Sequence of chain 1.A:
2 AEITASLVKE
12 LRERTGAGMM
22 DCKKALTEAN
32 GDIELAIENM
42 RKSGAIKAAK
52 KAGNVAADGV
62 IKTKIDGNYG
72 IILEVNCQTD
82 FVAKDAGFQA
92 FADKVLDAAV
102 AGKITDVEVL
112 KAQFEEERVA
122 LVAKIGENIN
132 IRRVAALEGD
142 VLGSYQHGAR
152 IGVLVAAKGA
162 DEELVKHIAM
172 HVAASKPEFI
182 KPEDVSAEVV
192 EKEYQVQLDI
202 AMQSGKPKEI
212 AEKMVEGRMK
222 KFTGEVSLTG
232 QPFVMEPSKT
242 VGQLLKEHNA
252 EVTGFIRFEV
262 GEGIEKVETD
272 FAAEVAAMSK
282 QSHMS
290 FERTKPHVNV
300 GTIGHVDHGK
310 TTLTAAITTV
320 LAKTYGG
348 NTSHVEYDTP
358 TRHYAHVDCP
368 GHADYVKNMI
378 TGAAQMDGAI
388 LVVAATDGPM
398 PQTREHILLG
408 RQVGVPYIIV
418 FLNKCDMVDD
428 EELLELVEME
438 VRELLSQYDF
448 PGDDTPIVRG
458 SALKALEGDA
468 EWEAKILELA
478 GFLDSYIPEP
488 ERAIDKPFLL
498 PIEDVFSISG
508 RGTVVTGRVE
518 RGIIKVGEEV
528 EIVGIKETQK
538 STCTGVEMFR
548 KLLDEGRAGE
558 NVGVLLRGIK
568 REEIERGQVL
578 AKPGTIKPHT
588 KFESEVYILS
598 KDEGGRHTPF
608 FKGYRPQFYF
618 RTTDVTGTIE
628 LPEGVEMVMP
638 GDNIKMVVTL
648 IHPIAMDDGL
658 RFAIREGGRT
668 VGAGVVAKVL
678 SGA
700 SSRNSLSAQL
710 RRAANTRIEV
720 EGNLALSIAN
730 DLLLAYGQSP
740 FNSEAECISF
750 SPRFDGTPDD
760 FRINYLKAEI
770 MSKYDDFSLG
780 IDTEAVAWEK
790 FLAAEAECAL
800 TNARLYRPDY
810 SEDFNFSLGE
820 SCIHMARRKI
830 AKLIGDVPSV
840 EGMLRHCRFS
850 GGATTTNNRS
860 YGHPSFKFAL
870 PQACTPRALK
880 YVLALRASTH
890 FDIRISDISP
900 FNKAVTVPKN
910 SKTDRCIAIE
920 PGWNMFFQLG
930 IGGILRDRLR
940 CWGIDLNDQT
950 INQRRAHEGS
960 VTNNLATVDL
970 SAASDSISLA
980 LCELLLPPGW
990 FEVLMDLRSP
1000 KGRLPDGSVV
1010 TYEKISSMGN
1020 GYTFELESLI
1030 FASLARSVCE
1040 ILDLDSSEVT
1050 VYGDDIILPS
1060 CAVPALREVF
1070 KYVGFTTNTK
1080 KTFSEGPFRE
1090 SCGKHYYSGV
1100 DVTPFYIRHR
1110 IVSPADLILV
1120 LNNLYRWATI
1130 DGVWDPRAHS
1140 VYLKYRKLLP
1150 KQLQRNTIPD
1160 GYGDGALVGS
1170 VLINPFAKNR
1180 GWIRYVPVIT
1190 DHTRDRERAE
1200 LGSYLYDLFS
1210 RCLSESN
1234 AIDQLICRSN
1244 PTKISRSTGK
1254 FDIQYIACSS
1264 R

Binding-site contacts:
Ligand atom C2 contacts residue ILE916 of chain 1.A at 3.2 Å (hydrophobic).
Ligand atom N3 contacts residue GLN948 of chain 1.A at 3.0 Å (h-bond).
Ligand atom O2 contacts residue G2 of chain 1.B at 3.0 Å (h-bond).
Ligand atom N6 contacts residue G3 of chain 1.B at 3.1 Å (h-bond).
Ligand atom N3 contacts residue G2 of chain 1.B at 3.1 Å (h-bond).
Ligand atom C5' contacts residue GLY1018 of chain 1.A at 3.2 Å.
Ligand atom OP1 contacts residue MET924 of chain 1.A at 3.0 Å.
Ligand atom O2' contacts residue TYR1051 of chain 1.A at 3.1 Å (h-bond).
Ligand atom O2 contacts residue ILE916 of chain 1.A at 3.1 Å.
Ligand atom O3' contacts residue ILE1259 of chain 1.A at 3.2 Å.
Ligand atom OP2 contacts residue ARG858 of chain 1.A at 3.0 Å (salt-bridge).
Ligand atom N1 contacts residue C5 of chain 1.B at 2.7 Å (h-bond).
Ligand atom OP1 contacts residue ASN857 of chain 1.A at 3.1 Å.
Ligand atom N4 contacts residue G2 of chain 1.B at 3.1 Å (h-bond).
Ligand atom C2 contacts residue GLN948 of chain 1.A at 3.2 Å.
Ligand atom N3 contacts residue A7 of chain 1.B at 3.2 Å (h-bond).
Ligand atom O2' contacts residue ARG935 of chain 1.A at 3.2 Å (salt-bridge).
Ligand atom N1 contacts residue U4 of chain 1.B at 2.8 Å (h-bond).
Ligand atom O2 contacts residue G3 of chain 1.B at 2.8 Å (h-bond).
Ligand atom C2 contacts residue C6 of chain 1.B at 3.1 Å.
Ligand atom C5' contacts residue GLY1160 of chain 1.A at 3.2 Å.
Ligand atom OP1 contacts residue ARG847 of chain 1.A at 2.7 Å (salt-bridge).
Ligand atom N3 contacts residue G1 of chain 1.B at 3.2 Å (h-bond).
Ligand atom O2' contacts residue GLY1018 of chain 1.A at 3.0 Å (h-bond).
Ligand atom O2 contacts residue G1 of chain 1.B at 3.1 Å (h-bond).
Ligand atom C5' contacts residue ARG858 of chain 1.A at 3.2 Å.
Ligand atom OP1 contacts residue ASN946 of chain 1.A at 3.1 Å.
Ligand atom N2 contacts residue C6 of chain 1.B at 2.6 Å (h-bond).
Ligand atom OP2 contacts residue GLY851 of chain 1.A at 2.7 Å (h-bond).
Ligand atom OP1 contacts residue ARG858 of chain 1.A at 3.2 Å (salt-bridge).
Ligand atom O3' contacts residue GLN1257 of chain 1.A at 3.1 Å (h-bond).
Ligand atom N6 contacts residue U4 of chain 1.B at 3.0 Å (h-bond).
Ligand atom N1 contacts residue C5 of chain 1.B at 3.0 Å (h-bond).
Ligand atom O2' contacts residue ALA917 of chain 1.A at 2.9 Å (h-bond).
Ligand atom C2 contacts residue G3 of chain 1.B at 3.0 Å.
Ligand atom N2 contacts residue VAL906 of chain 1.A at 3.0 Å.
Ligand atom OP1 contacts residue GLY851 of chain 1.A at 3.2 Å (h-bond).
Ligand atom O2 contacts residue GLY1018 of chain 1.A at 3.2 Å.
Ligand atom N3 contacts residue G3 of chain 1.B at 2.8 Å (h-bond).
Ligand atom C5' contacts residue ALA852 of chain 1.A at 3.1 Å (hydrophobic).

This protein binds this small molecule.
Small molecule (SMILES): Nc1ccn([C@@H]2O[C@H](CO[P](=O)(O)O[C@H]3[C@@H](O)[C@H](n4ccc(N)nc4=O)O[C@@H]3CO[P](=O)(O)O[C@H]3[C@@H](O)[C@H](n4ccc(N)nc4=O)O[C@@H]3CO[P](=O)(O)O[C@H]3[C@@H](O)[C@H](n4cnc5c(N)ncnc54)O[C@@H]3CO[P](=O)(O)O[C@H]3[C@@H](O)[C@H](n4cnc5c(=O)nc(N)[nH]c54)O[C@@H]3CO[P](=O)(O)O[C@H]3[C@@H](O)[C@H](n4cnc5c(=O)nc(N)[nH]c54)O[C@@H]3CO[P](=O)(O)O[C@H]3[C@@H](O)[C@H](n4ccc(=O)[nH]c4=O)O[C@@H]3CO[P](=O)(O)O[C@H]3[C@@H](O)[C@H](n4cnc5c(=O)nc(N)[nH]c54)O[C@@H]3COP(=O)=O)[C@@H](O[P](=O)(O)OC[C@H]3O[C@@H](n4cnc5c(N)ncnc54)[C@H](O)[C@@H]3O)[C@H]2O)c(=O)n1